Sequence of chain 1.H:
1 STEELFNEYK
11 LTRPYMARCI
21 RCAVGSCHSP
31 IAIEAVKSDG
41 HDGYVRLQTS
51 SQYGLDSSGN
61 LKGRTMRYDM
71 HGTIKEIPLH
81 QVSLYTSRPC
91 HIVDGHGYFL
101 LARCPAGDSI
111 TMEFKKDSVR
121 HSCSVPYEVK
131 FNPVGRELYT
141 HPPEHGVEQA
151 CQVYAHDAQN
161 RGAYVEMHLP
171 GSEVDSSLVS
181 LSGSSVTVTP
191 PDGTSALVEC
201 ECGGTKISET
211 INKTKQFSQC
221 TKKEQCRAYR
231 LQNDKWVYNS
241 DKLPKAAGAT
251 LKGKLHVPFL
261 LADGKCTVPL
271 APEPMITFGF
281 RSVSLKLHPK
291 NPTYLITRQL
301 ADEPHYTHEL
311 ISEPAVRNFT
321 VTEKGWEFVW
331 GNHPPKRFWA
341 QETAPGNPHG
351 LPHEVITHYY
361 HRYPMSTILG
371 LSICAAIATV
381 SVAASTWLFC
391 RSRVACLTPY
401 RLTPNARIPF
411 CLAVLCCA

Binding-site contacts:
Ligand atom O7 contacts residue THR277 of chain 1.H at 3.4 Å (h-bond).
Ligand atom O5 contacts residue ASN318 of chain 1.H at 2.4 Å (h-bond).
Ligand atom N2 contacts residue SER284 of chain 1.H at 4.1 Å.
Ligand atom C7 contacts residue THR277 of chain 1.H at 4.4 Å.
Ligand atom C2 contacts residue ASN318 of chain 1.H at 2.5 Å.
Ligand atom C1 contacts residue ASN318 of chain 1.H at 1.4 Å.
Ligand atom O5 contacts residue VAL316 of chain 1.H at 4.4 Å.
Ligand atom C8 contacts residue SER282 of chain 1.H at 4.1 Å.
Ligand atom C4 contacts residue ASN318 of chain 1.H at 4.2 Å.
Ligand atom C2 contacts residue SER284 of chain 1.H at 4.0 Å.
Ligand atom C5 contacts residue ASN318 of chain 1.H at 3.6 Å.
Ligand atom N2 contacts residue ASN318 of chain 1.H at 2.9 Å (h-bond).
Ligand atom O7 contacts residue SER284 of chain 1.H at 3.4 Å.
Ligand atom C7 contacts residue ASN318 of chain 1.H at 4.1 Å.
Ligand atom C7 contacts residue SER284 of chain 1.H at 3.8 Å.
Ligand atom C3 contacts residue ASN318 of chain 1.H at 3.8 Å.

The protein below binds the small molecule below.
Small molecule (SMILES): CC(=O)N[C@@H]1[C@@H](O)[C@H](O)[C@@H](CO)O[C@H]1O